This small molecule binds to this protein.
Small molecule (SMILES): CC(=O)N[C@H]1[C@H](O[C@H]2[C@H](O)[C@@H](NC(C)=O)CO[C@@H]2CO)O[C@H](CO)[C@@H](O)[C@@H]1O

Sequence of chain 1.A:
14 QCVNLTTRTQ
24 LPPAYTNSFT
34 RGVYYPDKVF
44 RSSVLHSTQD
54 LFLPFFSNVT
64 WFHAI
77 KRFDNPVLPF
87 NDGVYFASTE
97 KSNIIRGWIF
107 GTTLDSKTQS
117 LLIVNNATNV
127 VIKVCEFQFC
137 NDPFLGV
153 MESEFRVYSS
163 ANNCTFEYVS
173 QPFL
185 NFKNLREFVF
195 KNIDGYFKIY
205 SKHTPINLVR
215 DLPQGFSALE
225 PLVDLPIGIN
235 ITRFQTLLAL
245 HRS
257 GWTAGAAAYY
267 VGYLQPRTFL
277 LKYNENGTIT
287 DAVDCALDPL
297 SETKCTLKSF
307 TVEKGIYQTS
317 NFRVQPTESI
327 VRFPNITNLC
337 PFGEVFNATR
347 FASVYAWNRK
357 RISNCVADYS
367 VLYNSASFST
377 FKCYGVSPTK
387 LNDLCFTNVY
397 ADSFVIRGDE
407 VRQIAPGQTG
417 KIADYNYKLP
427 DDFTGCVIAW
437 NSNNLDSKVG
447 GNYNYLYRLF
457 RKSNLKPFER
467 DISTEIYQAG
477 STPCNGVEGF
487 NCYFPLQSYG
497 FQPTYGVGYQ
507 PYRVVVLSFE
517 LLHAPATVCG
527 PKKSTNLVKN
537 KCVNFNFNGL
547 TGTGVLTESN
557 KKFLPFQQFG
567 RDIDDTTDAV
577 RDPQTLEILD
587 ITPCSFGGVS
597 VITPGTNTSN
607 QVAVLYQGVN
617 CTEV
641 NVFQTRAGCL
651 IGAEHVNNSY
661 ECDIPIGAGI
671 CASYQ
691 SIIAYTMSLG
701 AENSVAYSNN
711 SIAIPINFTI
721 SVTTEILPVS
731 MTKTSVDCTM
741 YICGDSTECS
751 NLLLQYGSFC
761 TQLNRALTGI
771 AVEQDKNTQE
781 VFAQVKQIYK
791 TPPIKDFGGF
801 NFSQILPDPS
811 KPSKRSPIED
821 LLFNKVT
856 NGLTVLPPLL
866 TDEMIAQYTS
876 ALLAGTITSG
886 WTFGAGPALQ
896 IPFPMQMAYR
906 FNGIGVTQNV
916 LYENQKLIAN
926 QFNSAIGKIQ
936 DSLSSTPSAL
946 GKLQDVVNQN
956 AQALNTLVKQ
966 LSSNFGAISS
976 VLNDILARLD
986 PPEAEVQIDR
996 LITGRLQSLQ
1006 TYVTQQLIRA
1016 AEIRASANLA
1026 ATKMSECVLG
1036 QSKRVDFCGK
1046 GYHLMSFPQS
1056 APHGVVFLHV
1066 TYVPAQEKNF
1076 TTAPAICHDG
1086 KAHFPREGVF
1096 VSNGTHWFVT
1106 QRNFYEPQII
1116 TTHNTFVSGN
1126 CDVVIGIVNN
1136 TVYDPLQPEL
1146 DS

Binding-site contacts:
Ligand atom C2 contacts residue GLN1071 of chain 1.A at 4.0 Å.
Ligand atom C7 contacts residue GLN1071 of chain 1.A at 4.4 Å.
Ligand atom C5 contacts residue GLN926 of chain 1.A at 4.0 Å.
Ligand atom C8 contacts residue LEU922 of chain 1.A at 4.0 Å (hydrophobic).
Ligand atom O5 contacts residue ASN717 of chain 1.A at 2.4 Å (h-bond).
Ligand atom O7 contacts residue ASN717 of chain 1.A at 3.1 Å (h-bond).
Ligand atom O5 contacts residue GLN1071 of chain 1.A at 3.7 Å.
Ligand atom C8 contacts residue ASN717 of chain 1.A at 4.4 Å.
Ligand atom C6 contacts residue GLN926 of chain 1.A at 3.6 Å.
Ligand atom C4 contacts residue LEU922 of chain 1.A at 4.3 Å (hydrophobic).
Ligand atom C1 contacts residue ASN717 of chain 1.A at 1.4 Å.
Ligand atom O5 contacts residue GLN926 of chain 1.A at 4.3 Å.
Ligand atom C1 contacts residue LEU922 of chain 1.A at 4.3 Å (hydrophobic).
Ligand atom C3 contacts residue LEU922 of chain 1.A at 4.5 Å (hydrophobic).
Ligand atom C6 contacts residue LEU922 of chain 1.A at 4.2 Å (hydrophobic).
Ligand atom C7 contacts residue ASN717 of chain 1.A at 3.2 Å.
Ligand atom C7 contacts residue LEU922 of chain 1.A at 3.8 Å (hydrophobic).
Ligand atom O7 contacts residue LEU922 of chain 1.A at 3.4 Å.
Ligand atom C5 contacts residue ASN717 of chain 1.A at 3.7 Å.
Ligand atom C1 contacts residue GLN1071 of chain 1.A at 3.6 Å.
Ligand atom O6 contacts residue GLN926 of chain 1.A at 2.8 Å (h-bond).
Ligand atom O7 contacts residue GLN1071 of chain 1.A at 3.5 Å (h-bond).
Ligand atom C5 contacts residue LEU922 of chain 1.A at 3.8 Å (hydrophobic).
Ligand atom O4 contacts residue LEU922 of chain 1.A at 3.9 Å.
Ligand atom C2 contacts residue ASN717 of chain 1.A at 2.5 Å.
Ligand atom C4 contacts residue ASN717 of chain 1.A at 4.2 Å.
Ligand atom C3 contacts residue ASN717 of chain 1.A at 3.8 Å.
Ligand atom N2 contacts residue ASN717 of chain 1.A at 2.9 Å (h-bond).
Ligand atom O6 contacts residue PHE718 of chain 1.A at 4.3 Å.